This protein binds this small molecule.
Small molecule (SMILES): CC(=O)N[C@@H]1[C@@H](O)[C@H](O)[C@@H](CO)O[C@H]1O

Binding-site contacts:
Ligand atom C2 contacts residue ASN88 of chain 1.C at 2.6 Å.
Ligand atom O5 contacts residue ASN88 of chain 1.C at 2.4 Å (h-bond).
Ligand atom C8 contacts residue ASN88 of chain 1.C at 3.6 Å.
Ligand atom C7 contacts residue ASN88 of chain 1.C at 3.3 Å.
Ligand atom N2 contacts residue ASN88 of chain 1.C at 2.9 Å (h-bond).
Ligand atom O7 contacts residue ASN88 of chain 1.C at 3.3 Å.
Ligand atom C5 contacts residue ASN88 of chain 1.C at 3.3 Å.
Ligand atom C1 contacts residue ASN88 of chain 1.C at 1.4 Å.
Ligand atom C4 contacts residue ASN88 of chain 1.C at 4.0 Å.
Ligand atom C3 contacts residue ASN88 of chain 1.C at 3.5 Å.

Sequence of chain 1.C:
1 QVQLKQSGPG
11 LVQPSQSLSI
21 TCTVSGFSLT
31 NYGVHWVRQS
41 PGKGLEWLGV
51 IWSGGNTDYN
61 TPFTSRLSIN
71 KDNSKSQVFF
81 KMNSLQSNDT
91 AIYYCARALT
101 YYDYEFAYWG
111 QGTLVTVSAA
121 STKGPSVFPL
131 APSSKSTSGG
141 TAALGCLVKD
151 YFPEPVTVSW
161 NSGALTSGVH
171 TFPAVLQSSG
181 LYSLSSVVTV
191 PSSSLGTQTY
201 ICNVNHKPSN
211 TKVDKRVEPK